This small molecule binds to this protein.
Small molecule (SMILES): O=C([O-])C(=O)/C=C/CC(=O)c1ccccc1

Sequence of chain 4.A:
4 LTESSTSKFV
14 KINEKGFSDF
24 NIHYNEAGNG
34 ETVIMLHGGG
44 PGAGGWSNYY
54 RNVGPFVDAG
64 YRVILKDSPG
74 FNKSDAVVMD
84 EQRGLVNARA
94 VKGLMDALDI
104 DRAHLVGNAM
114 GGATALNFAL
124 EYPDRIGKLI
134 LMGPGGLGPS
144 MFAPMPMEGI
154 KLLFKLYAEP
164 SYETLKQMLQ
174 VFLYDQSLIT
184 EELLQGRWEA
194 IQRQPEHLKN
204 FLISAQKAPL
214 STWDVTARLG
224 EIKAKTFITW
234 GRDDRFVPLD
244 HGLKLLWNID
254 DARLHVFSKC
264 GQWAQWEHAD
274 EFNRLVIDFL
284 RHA

Binding-site contacts:
Ligand atom CA4 contacts residue GLY43 of chain 4.A at 3.5 Å.
Ligand atom CB3 contacts residue TRP216 of chain 4.A at 3.8 Å (hydrophobic).
Ligand atom OA3 contacts residue MET171 of chain 4.A at 3.9 Å.
Ligand atom CA4 contacts residue GLY42 of chain 4.A at 3.4 Å.
Ligand atom CB6 contacts residue ILE153 of chain 4.A at 3.4 Å (hydrophobic).
Ligand atom OA4 contacts residue ALA112 of chain 4.A at 3.0 Å.
Ligand atom CB6 contacts residue VAL240 of chain 4.A at 3.7 Å (hydrophobic).
Ligand atom OA2 contacts residue GLY41 of chain 4.A at 2.8 Å.
Ligand atom CA5 contacts residue ALA112 of chain 4.A at 3.8 Å (hydrophobic).
Ligand atom CA5 contacts residue LEU156 of chain 4.A at 3.8 Å (hydrophobic).
Ligand atom CB4 contacts residue GLY138 of chain 4.A at 3.8 Å.
Ligand atom OA4 contacts residue GLY41 of chain 4.A at 3.5 Å.
Ligand atom CB4 contacts residue LEU213 of chain 4.A at 3.8 Å (hydrophobic).
Ligand atom CA2 contacts residue TRP266 of chain 4.A at 3.8 Å (hydrophobic).
Ligand atom OA1 contacts residue TRP266 of chain 4.A at 3.0 Å.
Ligand atom CA6 contacts residue ALA112 of chain 4.A at 3.3 Å (hydrophobic).
Ligand atom CA3 contacts residue GLY43 of chain 4.A at 3.6 Å.
Ligand atom OA3 contacts residue PHE175 of chain 4.A at 2.1 Å.
Ligand atom OA4 contacts residue MET113 of chain 4.A at 2.9 Å (h-bond).
Ligand atom CA3 contacts residue PHE175 of chain 4.A at 2.4 Å (hydrophobic).
Ligand atom CA1 contacts residue GLY43 of chain 4.A at 3.6 Å.
Ligand atom CA1 contacts residue ARG190 of chain 4.A at 3.4 Å.
Ligand atom CA2 contacts residue GLY43 of chain 4.A at 3.7 Å.
Ligand atom CB1 contacts residue ALA112 of chain 4.A at 3.9 Å (hydrophobic).
Ligand atom CA1 contacts residue TRP266 of chain 4.A at 3.8 Å (hydrophobic).
Ligand atom OA1 contacts residue ARG190 of chain 4.A at 2.9 Å (salt-bridge).
Ligand atom CA2 contacts residue ARG190 of chain 4.A at 3.6 Å.
Ligand atom OA2 contacts residue GLY43 of chain 4.A at 3.0 Å (h-bond).
Ligand atom CB5 contacts residue VAL240 of chain 4.A at 3.6 Å (hydrophobic).
Ligand atom CB3 contacts residue LEU213 of chain 4.A at 3.8 Å (hydrophobic).
Ligand atom CA4 contacts residue PHE175 of chain 4.A at 3.6 Å (hydrophobic).
Ligand atom CB5 contacts residue ILE153 of chain 4.A at 3.2 Å (hydrophobic).
Ligand atom CA6 contacts residue MET113 of chain 4.A at 3.8 Å (hydrophobic).
Ligand atom OA4 contacts residue GLY42 of chain 4.A at 2.7 Å (h-bond).
Ligand atom OA2 contacts residue ALA46 of chain 4.A at 3.5 Å.
Ligand atom CA6 contacts residue GLY42 of chain 4.A at 3.6 Å.
Ligand atom OA3 contacts residue ARG190 of chain 4.A at 3.1 Å (salt-bridge).
Ligand atom CA2 contacts residue PHE175 of chain 4.A at 2.5 Å (hydrophobic).
Ligand atom OA2 contacts residue GLY42 of chain 4.A at 3.1 Å (h-bond).
Ligand atom OA3 contacts residue TRP266 of chain 4.A at 3.2 Å.